Binding-site contacts:
Ligand atom C7 contacts residue ASN124 of chain 1.B at 3.5 Å.
Ligand atom C3 contacts residue ASN124 of chain 1.B at 3.8 Å.
Ligand atom N2 contacts residue ASN124 of chain 1.B at 2.9 Å (h-bond).
Ligand atom C7 contacts residue PRO123 of chain 1.B at 4.5 Å (hydrophobic).
Ligand atom C8 contacts residue ARG121 of chain 1.B at 3.8 Å.
Ligand atom O7 contacts residue ASN124 of chain 1.B at 3.4 Å (h-bond).
Ligand atom C5 contacts residue ASN124 of chain 1.B at 3.7 Å.
Ligand atom C8 contacts residue ASN124 of chain 1.B at 4.3 Å.
Ligand atom C8 contacts residue PRO123 of chain 1.B at 4.0 Å (hydrophobic).
Ligand atom C2 contacts residue ASN124 of chain 1.B at 2.4 Å.
Ligand atom C8 contacts residue ILE122 of chain 1.B at 3.6 Å (hydrophobic).
Ligand atom O7 contacts residue PRO123 of chain 1.B at 4.4 Å.
Ligand atom C1 contacts residue ASN124 of chain 1.B at 1.4 Å.
Ligand atom O5 contacts residue ASN124 of chain 1.B at 2.4 Å (h-bond).
Ligand atom C4 contacts residue ASN124 of chain 1.B at 4.2 Å.

The protein below binds the small molecule below.
Small molecule (SMILES): CC(=O)N[C@@H]1[C@@H](O)[C@H](O)[C@@H](CO)O[C@H]1O

Sequence of chain 1.B:
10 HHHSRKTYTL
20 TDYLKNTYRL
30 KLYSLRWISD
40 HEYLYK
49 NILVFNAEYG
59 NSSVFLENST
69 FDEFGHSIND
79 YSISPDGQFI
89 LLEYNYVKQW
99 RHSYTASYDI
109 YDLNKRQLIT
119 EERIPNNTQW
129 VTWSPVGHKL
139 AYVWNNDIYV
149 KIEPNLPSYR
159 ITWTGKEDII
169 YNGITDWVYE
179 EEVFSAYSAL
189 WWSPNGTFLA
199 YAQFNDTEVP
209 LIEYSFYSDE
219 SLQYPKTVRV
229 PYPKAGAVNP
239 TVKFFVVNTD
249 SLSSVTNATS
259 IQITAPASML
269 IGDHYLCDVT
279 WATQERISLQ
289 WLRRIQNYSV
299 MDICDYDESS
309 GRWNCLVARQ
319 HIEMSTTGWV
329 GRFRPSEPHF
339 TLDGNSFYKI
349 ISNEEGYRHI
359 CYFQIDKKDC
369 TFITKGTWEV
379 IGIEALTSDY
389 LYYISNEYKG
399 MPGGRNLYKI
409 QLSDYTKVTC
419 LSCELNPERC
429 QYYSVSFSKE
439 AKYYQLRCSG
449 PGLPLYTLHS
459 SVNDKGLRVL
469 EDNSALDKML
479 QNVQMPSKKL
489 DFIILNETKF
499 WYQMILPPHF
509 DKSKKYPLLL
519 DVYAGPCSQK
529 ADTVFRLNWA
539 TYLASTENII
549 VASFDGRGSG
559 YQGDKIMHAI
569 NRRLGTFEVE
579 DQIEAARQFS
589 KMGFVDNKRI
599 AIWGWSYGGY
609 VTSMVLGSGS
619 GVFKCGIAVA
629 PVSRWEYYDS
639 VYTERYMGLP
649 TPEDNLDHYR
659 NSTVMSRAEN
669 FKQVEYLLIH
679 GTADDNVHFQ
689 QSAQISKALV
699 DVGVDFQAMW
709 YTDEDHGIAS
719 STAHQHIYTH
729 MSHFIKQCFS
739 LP